A protein and the small-molecule ligand that binds it are described below.
Small molecule (SMILES): O=c1ccn(-c2cccc(C(F)(F)F)c2)nc1-c1ccnn1-c1ccccc1F

Binding-site contacts:
Ligand atom C10 contacts residue GLN280 of chain 1.C at 3.5 Å.
Ligand atom F29 contacts residue PHE283 of chain 1.C at 3.9 Å.
Ligand atom C13 contacts residue MET267 of chain 1.C at 4.0 Å (hydrophobic).
Ligand atom C28 contacts residue TYR78 of chain 1.C at 4.0 Å (hydrophobic).
Ligand atom N5 contacts residue TYR78 of chain 1.C at 3.7 Å.
Ligand atom C8 contacts residue VAL232 of chain 1.C at 3.6 Å (hydrophobic).
Ligand atom C9 contacts residue VAL232 of chain 1.C at 3.8 Å (hydrophobic).
Ligand atom C13 contacts residue PHE283 of chain 1.C at 3.9 Å (hydrophobic).
Ligand atom O16 contacts residue GLN280 of chain 1.C at 2.9 Å (h-bond).
Ligand atom C9 contacts residue ILE246 of chain 1.C at 3.9 Å (hydrophobic).
Ligand atom N6 contacts residue PHE250 of chain 1.C at 3.7 Å.
Ligand atom C3 contacts residue PHE283 of chain 1.C at 3.7 Å (hydrophobic).
Ligand atom O16 contacts residue PHE283 of chain 1.C at 3.9 Å.
Ligand atom C11 contacts residue PHE283 of chain 1.C at 3.7 Å (hydrophobic).
Ligand atom C12 contacts residue PHE250 of chain 1.C at 3.9 Å (hydrophobic).
Ligand atom C20 contacts residue PHE250 of chain 1.C at 3.8 Å (hydrophobic).
Ligand atom C10 contacts residue PHE283 of chain 1.C at 3.8 Å (hydrophobic).
Ligand atom C26 contacts residue HIS79 of chain 1.C at 4.0 Å.
Ligand atom C2 contacts residue PHE283 of chain 1.C at 3.6 Å (hydrophobic).
Ligand atom C8 contacts residue PHE283 of chain 1.C at 3.5 Å (hydrophobic).
Ligand atom F29 contacts residue LEU189 of chain 1.C at 3.9 Å.
Ligand atom N5 contacts residue LEU229 of chain 1.C at 3.9 Å.
Ligand atom F18 contacts residue VAL287 of chain 1.C at 3.6 Å.
Ligand atom N1 contacts residue PHE250 of chain 1.C at 3.9 Å.
Ligand atom C28 contacts residue PHE250 of chain 1.C at 4.0 Å (hydrophobic).
Ligand atom C27 contacts residue HIS79 of chain 1.C at 3.6 Å.
Ligand atom N6 contacts residue PHE283 of chain 1.C at 3.5 Å.
Ligand atom C12 contacts residue PHE283 of chain 1.C at 3.6 Å (hydrophobic).
Ligand atom C12 contacts residue MET267 of chain 1.C at 3.5 Å (hydrophobic).
Ligand atom C14 contacts residue LEU189 of chain 1.C at 4.0 Å (hydrophobic).
Ligand atom C11 contacts residue PHE250 of chain 1.C at 4.0 Å (hydrophobic).
Ligand atom C21 contacts residue LEU189 of chain 1.C at 3.8 Å (hydrophobic).
Ligand atom N1 contacts residue PHE283 of chain 1.C at 3.4 Å.
Ligand atom C27 contacts residue PHE250 of chain 1.C at 3.8 Å (hydrophobic).
Ligand atom F18 contacts residue PHE193 of chain 1.C at 3.9 Å.
Ligand atom C11 contacts residue GLN280 of chain 1.C at 3.4 Å.
Ligand atom C8 contacts residue ILE246 of chain 1.C at 4.0 Å (hydrophobic).
Ligand atom F29 contacts residue LEU229 of chain 1.C at 3.1 Å.
Ligand atom C9 contacts residue SER231 of chain 1.C at 3.5 Å.
Ligand atom C15 contacts residue PHE283 of chain 1.C at 3.7 Å (hydrophobic).

Sequence of chain 1.C:
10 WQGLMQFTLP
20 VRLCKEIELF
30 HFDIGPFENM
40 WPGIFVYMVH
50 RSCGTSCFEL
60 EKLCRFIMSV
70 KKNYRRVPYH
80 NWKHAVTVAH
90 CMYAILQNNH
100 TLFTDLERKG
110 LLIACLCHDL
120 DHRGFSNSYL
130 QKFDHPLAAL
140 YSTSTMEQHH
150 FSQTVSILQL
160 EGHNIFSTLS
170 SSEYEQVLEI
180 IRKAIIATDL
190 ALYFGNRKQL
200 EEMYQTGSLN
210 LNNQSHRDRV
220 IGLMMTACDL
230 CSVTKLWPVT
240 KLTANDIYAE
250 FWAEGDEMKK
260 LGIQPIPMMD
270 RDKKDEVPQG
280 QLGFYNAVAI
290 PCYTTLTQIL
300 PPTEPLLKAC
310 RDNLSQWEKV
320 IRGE